A small-molecule ligand and the protein it binds are described below.
Small molecule (SMILES): CC(=O)N[C@@H]1[C@@H](O)[C@H](O)[C@@H](CO)O[C@H]1O

Binding-site contacts:
Ligand atom C7 contacts residue ASN234 of chain 1.F at 4.1 Å.
Ligand atom O5 contacts residue ASN234 of chain 1.F at 2.3 Å (h-bond).
Ligand atom C8 contacts residue GLY232 of chain 1.F at 4.0 Å.
Ligand atom C5 contacts residue ASN234 of chain 1.F at 3.6 Å.
Ligand atom N2 contacts residue ASN234 of chain 1.F at 3.0 Å (h-bond).
Ligand atom C2 contacts residue ASN234 of chain 1.F at 2.5 Å.
Ligand atom C3 contacts residue ASN234 of chain 1.F at 3.8 Å.
Ligand atom C1 contacts residue ASN234 of chain 1.F at 1.4 Å.
Ligand atom C4 contacts residue ASN234 of chain 1.F at 4.2 Å.
Ligand atom C8 contacts residue ASN234 of chain 1.F at 4.5 Å.

Sequence of chain 1.F:
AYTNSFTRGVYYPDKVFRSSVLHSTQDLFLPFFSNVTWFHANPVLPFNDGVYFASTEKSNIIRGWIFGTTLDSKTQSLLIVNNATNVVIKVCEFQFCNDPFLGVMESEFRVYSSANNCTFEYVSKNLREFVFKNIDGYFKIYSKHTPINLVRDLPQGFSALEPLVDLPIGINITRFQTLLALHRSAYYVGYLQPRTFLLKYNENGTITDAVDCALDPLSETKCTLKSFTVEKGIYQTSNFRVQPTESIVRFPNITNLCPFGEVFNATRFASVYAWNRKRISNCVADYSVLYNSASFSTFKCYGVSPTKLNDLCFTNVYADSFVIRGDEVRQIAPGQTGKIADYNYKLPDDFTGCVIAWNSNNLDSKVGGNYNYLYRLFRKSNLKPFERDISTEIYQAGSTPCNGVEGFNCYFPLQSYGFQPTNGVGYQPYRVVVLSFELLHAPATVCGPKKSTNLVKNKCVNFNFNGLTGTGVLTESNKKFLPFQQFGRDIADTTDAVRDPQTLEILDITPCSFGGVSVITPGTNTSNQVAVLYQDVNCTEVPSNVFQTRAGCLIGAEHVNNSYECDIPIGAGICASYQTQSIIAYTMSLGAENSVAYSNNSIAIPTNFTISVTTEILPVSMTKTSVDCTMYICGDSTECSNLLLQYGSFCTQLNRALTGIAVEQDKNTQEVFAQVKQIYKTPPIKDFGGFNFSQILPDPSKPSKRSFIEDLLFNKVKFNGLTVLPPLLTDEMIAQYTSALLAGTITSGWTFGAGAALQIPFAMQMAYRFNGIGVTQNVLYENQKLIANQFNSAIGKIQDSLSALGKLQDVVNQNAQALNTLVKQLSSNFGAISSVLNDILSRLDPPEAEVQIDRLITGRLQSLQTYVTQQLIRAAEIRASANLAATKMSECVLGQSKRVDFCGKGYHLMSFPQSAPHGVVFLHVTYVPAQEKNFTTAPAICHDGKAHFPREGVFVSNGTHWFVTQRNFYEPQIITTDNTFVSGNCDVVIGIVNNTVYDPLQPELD